Binding-site contacts:
Ligand atom CAI contacts residue TYR474 of chain 1.C at 3.5 Å (hydrophobic).
Ligand atom CAJ contacts residue TYR758 of chain 1.C at 3.4 Å (hydrophobic).
Ligand atom NAP contacts residue PRO502 of chain 1.C at 3.6 Å (h-bond).
Ligand atom NAY contacts residue TYR474 of chain 1.C at 3.4 Å.
Ligand atom CAJ contacts residue PRO502 of chain 1.C at 3.6 Å (hydrophobic).
Ligand atom OAA contacts residue LEU503 of chain 1.C at 3.4 Å.
Ligand atom OAC contacts residue SER680 of chain 1.C at 3.3 Å (h-bond).
Ligand atom CAT contacts residue THR504 of chain 1.C at 3.6 Å.
Ligand atom FAF contacts residue TYR758 of chain 1.C at 3.0 Å.
Ligand atom NAP contacts residue THR504 of chain 1.C at 3.6 Å (h-bond).
Ligand atom CAR contacts residue TYR474 of chain 1.C at 3.9 Å (hydrophobic).
Ligand atom OAA contacts residue ARG509 of chain 1.C at 2.6 Å (salt-bridge).
Ligand atom FAG contacts residue PRO502 of chain 1.C at 3.3 Å.
Ligand atom NAP contacts residue TYR474 of chain 1.C at 3.7 Å.
Ligand atom OAD contacts residue SER680 of chain 1.C at 2.8 Å (h-bond).
Ligand atom OAB contacts residue ARG509 of chain 1.C at 3.6 Å.
Ligand atom OAQ contacts residue MET734 of chain 1.C at 3.5 Å.
Ligand atom CAK contacts residue MET734 of chain 1.C at 3.8 Å (hydrophobic).
Ligand atom FAG contacts residue TYR758 of chain 1.C at 3.5 Å.
Ligand atom CAV contacts residue PRO502 of chain 1.C at 4.0 Å (hydrophobic).
Ligand atom OAE contacts residue GLY679 of chain 1.C at 3.3 Å.
Ligand atom OAA contacts residue THR504 of chain 1.C at 3.4 Å (h-bond).
Ligand atom CAS contacts residue TYR758 of chain 1.C at 3.6 Å (hydrophobic).
Ligand atom CAT contacts residue TYR474 of chain 1.C at 3.7 Å (hydrophobic).
Ligand atom CAU contacts residue TYR474 of chain 1.C at 3.6 Å (hydrophobic).
Ligand atom CAZ contacts residue TYR758 of chain 1.C at 3.6 Å (hydrophobic).
Ligand atom OAQ contacts residue THR712 of chain 1.C at 3.7 Å.
Ligand atom PBA contacts residue GLY679 of chain 1.C at 4.0 Å.
Ligand atom CAV contacts residue TYR474 of chain 1.C at 3.6 Å (hydrophobic).
Ligand atom CAW contacts residue TYR474 of chain 1.C at 3.4 Å (hydrophobic).
Ligand atom CAT contacts residue ARG509 of chain 1.C at 4.0 Å.
Ligand atom OAC contacts residue GLY679 of chain 1.C at 3.4 Å.
Ligand atom PBA contacts residue SER680 of chain 1.C at 3.4 Å.
Ligand atom CAN contacts residue TYR474 of chain 1.C at 3.9 Å (hydrophobic).
Ligand atom CAL contacts residue THR712 of chain 1.C at 3.4 Å.
Ligand atom OAD contacts residue THR681 of chain 1.C at 4.1 Å.
Ligand atom OAC contacts residue THR681 of chain 1.C at 3.6 Å (h-bond).
Ligand atom CAO contacts residue TYR474 of chain 1.C at 4.1 Å (hydrophobic).
Ligand atom CAJ contacts residue TYR474 of chain 1.C at 4.0 Å (hydrophobic).
Ligand atom OAE contacts residue SER680 of chain 1.C at 2.5 Å (h-bond).

Sequence of chain 1.C:
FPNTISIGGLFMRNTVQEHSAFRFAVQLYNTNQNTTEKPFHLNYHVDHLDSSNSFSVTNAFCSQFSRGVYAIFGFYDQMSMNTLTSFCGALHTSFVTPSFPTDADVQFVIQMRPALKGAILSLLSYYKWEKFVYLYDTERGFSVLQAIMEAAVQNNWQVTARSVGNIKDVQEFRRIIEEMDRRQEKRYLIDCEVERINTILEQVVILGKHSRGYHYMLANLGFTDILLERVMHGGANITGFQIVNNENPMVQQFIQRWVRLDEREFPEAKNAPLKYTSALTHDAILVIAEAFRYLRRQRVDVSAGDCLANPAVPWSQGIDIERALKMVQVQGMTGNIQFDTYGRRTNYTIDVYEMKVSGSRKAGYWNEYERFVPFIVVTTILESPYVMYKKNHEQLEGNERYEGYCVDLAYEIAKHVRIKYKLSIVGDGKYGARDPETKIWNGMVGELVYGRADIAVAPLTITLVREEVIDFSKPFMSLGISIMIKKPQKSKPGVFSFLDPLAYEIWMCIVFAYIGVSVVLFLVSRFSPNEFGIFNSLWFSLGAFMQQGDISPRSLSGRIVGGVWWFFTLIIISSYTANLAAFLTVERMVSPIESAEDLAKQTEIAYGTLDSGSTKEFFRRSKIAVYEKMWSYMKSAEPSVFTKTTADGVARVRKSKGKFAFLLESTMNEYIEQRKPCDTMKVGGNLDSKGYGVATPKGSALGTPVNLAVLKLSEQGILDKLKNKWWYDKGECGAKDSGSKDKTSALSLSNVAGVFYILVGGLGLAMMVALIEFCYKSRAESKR

The small molecule below binds the protein below.
Small molecule (SMILES): O=c1[nH]c2cc(C(F)(F)F)c(N3CCOCC3)cc2n(CP(=O)(O)O)c1=O